The small molecule below binds the protein below.
Small molecule (SMILES): O=C([O-])C(=O)[O-]

Sequence of chain 1.B:
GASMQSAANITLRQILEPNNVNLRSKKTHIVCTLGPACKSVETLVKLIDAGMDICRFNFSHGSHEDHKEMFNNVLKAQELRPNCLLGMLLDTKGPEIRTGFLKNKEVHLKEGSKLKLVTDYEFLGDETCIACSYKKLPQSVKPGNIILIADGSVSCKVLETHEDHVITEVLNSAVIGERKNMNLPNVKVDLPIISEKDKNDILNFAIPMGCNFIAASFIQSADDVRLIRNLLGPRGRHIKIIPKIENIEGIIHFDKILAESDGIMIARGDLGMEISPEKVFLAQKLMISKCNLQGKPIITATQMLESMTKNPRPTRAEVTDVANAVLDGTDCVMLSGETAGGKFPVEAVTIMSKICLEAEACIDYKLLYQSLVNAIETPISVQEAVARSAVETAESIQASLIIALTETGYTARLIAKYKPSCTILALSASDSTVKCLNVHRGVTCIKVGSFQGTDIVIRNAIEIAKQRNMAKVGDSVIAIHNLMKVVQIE

Binding-site contacts:
Ligand atom O4 contacts residue MG1 of chain 1.J at 2.0 Å.
Ligand atom C2 contacts residue THR316 of chain 1.B at 4.0 Å.
Ligand atom O3 contacts residue ALA281 of chain 1.B at 3.9 Å.
Ligand atom O2 contacts residue MET348 of chain 1.B at 3.9 Å.
Ligand atom O4 contacts residue LYS258 of chain 1.B at 2.8 Å (salt-bridge).
Ligand atom C2 contacts residue GLU260 of chain 1.B at 3.8 Å.
Ligand atom C1 contacts residue ATP1 of chain 1.L at 3.5 Å.
Ligand atom C1 contacts residue GLU260 of chain 1.B at 3.6 Å.
Ligand atom C1 contacts residue THR316 of chain 1.B at 3.6 Å.
Ligand atom O3 contacts residue ASP284 of chain 1.B at 2.8 Å (salt-bridge).
Ligand atom O1 contacts residue THR316 of chain 1.B at 2.6 Å (h-bond).
Ligand atom C2 contacts residue ALA281 of chain 1.B at 3.6 Å (hydrophobic).
Ligand atom O4 contacts residue GLU260 of chain 1.B at 3.2 Å (salt-bridge).
Ligand atom O3 contacts residue MG1 of chain 1.J at 2.5 Å.
Ligand atom O2 contacts residue ARG70 of chain 1.B at 3.9 Å.
Ligand atom O4 contacts residue ALA281 of chain 1.B at 4.0 Å.
Ligand atom O2 contacts residue ATP1 of chain 1.L at 3.5 Å (h-bond).
Ligand atom C2 contacts residue ATP1 of chain 1.L at 3.2 Å.
Ligand atom O1 contacts residue GLY283 of chain 1.B at 2.9 Å (h-bond).
Ligand atom O2 contacts residue LYS258 of chain 1.B at 3.7 Å.
Ligand atom O4 contacts residue ARG70 of chain 1.B at 4.2 Å.
Ligand atom C2 contacts residue MG1 of chain 1.J at 2.9 Å.
Ligand atom C1 contacts residue MG1 of chain 1.J at 3.1 Å.
Ligand atom O2 contacts residue THR316 of chain 1.B at 3.6 Å (h-bond).
Ligand atom O1 contacts residue ARG282 of chain 1.B at 3.4 Å (salt-bridge).
Ligand atom C1 contacts residue GLY283 of chain 1.B at 3.7 Å.
Ligand atom C2 contacts residue LYS258 of chain 1.B at 3.6 Å.
Ligand atom O2 contacts residue MG1 of chain 1.K at 4.0 Å.
Ligand atom O3 contacts residue GLY283 of chain 1.B at 3.8 Å.
Ligand atom O2 contacts residue MG1 of chain 1.J at 4.1 Å.
Ligand atom O3 contacts residue ATP1 of chain 1.L at 3.1 Å (h-bond).
Ligand atom O4 contacts residue ASP284 of chain 1.B at 3.9 Å.
Ligand atom O2 contacts residue ALA281 of chain 1.B at 3.8 Å.
Ligand atom C1 contacts residue ALA281 of chain 1.B at 3.5 Å (hydrophobic).
Ligand atom C1 contacts residue ASP284 of chain 1.B at 3.7 Å.
Ligand atom O1 contacts residue ASP284 of chain 1.B at 3.8 Å.
Ligand atom O3 contacts residue GLU260 of chain 1.B at 3.0 Å (salt-bridge).
Ligand atom O4 contacts residue ATP1 of chain 1.L at 2.7 Å (h-bond).
Ligand atom O1 contacts residue ALA281 of chain 1.B at 3.2 Å.
Ligand atom C2 contacts residue MG1 of chain 1.K at 4.0 Å.